Binding-site contacts:
Ligand atom C21 contacts residue ILE123 of chain 3.A at 3.8 Å (hydrophobic).
Ligand atom C15 contacts residue LEU182 of chain 3.A at 3.7 Å (hydrophobic).
Ligand atom O26 contacts residue PHE180 of chain 3.A at 3.7 Å.
Ligand atom O23 contacts residue LEU216 of chain 3.A at 3.7 Å.
Ligand atom C28 contacts residue TYR145 of chain 3.A at 3.3 Å (hydrophobic).
Ligand atom C28 contacts residue TYR143 of chain 3.A at 3.4 Å (hydrophobic).
Ligand atom C22 contacts residue ILE99 of chain 3.A at 3.9 Å (hydrophobic).
Ligand atom C13 contacts residue MET213 of chain 3.A at 3.4 Å (hydrophobic).
Ligand atom C28 contacts residue MET144 of chain 3.A at 3.8 Å (hydrophobic).
Ligand atom N07 contacts residue LEU101 of chain 3.A at 3.7 Å.
Ligand atom O16 contacts residue ILE99 of chain 3.A at 3.6 Å.
Ligand atom C12 contacts residue ILE99 of chain 3.A at 3.7 Å (hydrophobic).
Ligand atom C09 contacts residue LEU101 of chain 3.A at 3.8 Å (hydrophobic).
Ligand atom N06 contacts residue LEU101 of chain 3.A at 3.2 Å.
Ligand atom C19 contacts residue TYR145 of chain 3.A at 3.2 Å (hydrophobic).
Ligand atom C27 contacts residue PHE180 of chain 3.A at 3.2 Å (hydrophobic).
Ligand atom N08 contacts residue LEU101 of chain 3.A at 3.8 Å.
Ligand atom C17 contacts residue ILE99 of chain 3.A at 3.8 Å (hydrophobic).
Ligand atom C25 contacts residue PHE180 of chain 3.A at 3.5 Å (hydrophobic).
Ligand atom C14 contacts residue SER121 of chain 3.A at 3.5 Å.
Ligand atom C15 contacts residue ILE123 of chain 3.A at 3.6 Å (hydrophobic).
Ligand atom N24 contacts residue PHE180 of chain 3.A at 3.6 Å.
Ligand atom C09 contacts residue TYR191 of chain 3.A at 3.6 Å (hydrophobic).
Ligand atom C18 contacts residue LEU182 of chain 3.A at 3.2 Å (hydrophobic).
Ligand atom C04 contacts residue MET213 of chain 3.A at 3.9 Å (hydrophobic).
Ligand atom C22 contacts residue ILE123 of chain 3.A at 3.6 Å (hydrophobic).
Ligand atom C01 contacts residue TYR192 of chain 3.A at 2.9 Å (hydrophobic).
Ligand atom O26 contacts residue TYR145 of chain 3.A at 3.2 Å.
Ligand atom C01 contacts residue THR207 of chain 3.A at 2.9 Å.
Ligand atom C05 contacts residue LEU101 of chain 3.A at 3.9 Å (hydrophobic).
Ligand atom C18 contacts residue TYR145 of chain 3.A at 3.8 Å (hydrophobic).
Ligand atom C18 contacts residue ILE99 of chain 3.A at 3.8 Å (hydrophobic).
Ligand atom C10 contacts residue TYR191 of chain 3.A at 3.7 Å (hydrophobic).
Ligand atom N24 contacts residue LEU216 of chain 3.A at 3.5 Å.
Ligand atom C14 contacts residue HIS237 of chain 3.A at 3.5 Å.
Ligand atom C04 contacts residue ASN211 of chain 3.A at 3.4 Å.
Ligand atom C03 contacts residue ASN211 of chain 3.A at 3.1 Å.
Ligand atom C28 contacts residue ALA167 of chain 3.A at 3.1 Å (hydrophobic).
Ligand atom C19 contacts residue LEU182 of chain 3.A at 3.6 Å (hydrophobic).
Ligand atom C17 contacts residue LEU182 of chain 3.A at 3.7 Å (hydrophobic).

This small molecule binds to this protein.
Small molecule (SMILES): CCOc1noc2cc(OCCC3CCN(c4ccc(C)nn4)CC3)ccc12

Sequence of chain 3.A:
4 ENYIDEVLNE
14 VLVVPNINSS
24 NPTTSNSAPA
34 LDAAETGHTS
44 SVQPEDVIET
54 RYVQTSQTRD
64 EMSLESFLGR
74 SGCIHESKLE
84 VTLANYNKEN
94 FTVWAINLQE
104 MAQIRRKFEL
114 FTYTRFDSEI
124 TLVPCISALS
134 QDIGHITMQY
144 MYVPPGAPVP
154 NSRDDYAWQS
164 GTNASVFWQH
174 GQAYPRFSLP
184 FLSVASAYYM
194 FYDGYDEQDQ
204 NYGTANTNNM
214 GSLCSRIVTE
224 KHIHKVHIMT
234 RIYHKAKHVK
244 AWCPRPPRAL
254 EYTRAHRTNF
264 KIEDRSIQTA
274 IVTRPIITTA